This small molecule binds to this protein.
Small molecule (SMILES): O=C1N[C@@H](Cc2c[nH]c3ccccc23)C(=O)N2CCC[C@@H]12

Sequence of chain 1.A:
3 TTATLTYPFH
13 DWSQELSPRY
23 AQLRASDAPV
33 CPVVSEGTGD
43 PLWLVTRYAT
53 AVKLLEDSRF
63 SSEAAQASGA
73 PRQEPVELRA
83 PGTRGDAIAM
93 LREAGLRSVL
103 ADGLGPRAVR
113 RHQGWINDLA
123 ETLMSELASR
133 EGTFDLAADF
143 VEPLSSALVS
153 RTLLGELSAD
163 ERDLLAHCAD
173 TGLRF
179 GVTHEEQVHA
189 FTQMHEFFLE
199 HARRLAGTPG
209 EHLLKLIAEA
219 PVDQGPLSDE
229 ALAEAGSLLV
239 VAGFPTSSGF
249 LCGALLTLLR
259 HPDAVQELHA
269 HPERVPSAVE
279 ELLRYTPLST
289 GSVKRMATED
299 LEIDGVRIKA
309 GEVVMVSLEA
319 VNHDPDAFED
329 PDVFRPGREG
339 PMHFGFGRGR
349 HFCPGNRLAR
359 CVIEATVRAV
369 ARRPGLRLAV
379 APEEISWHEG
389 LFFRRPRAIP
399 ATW

Binding-site contacts:
Ligand atom CAJ contacts residue GLN75 of chain 1.A at 3.7 Å.
Ligand atom O contacts residue SER290 of chain 1.A at 3.7 Å.
Ligand atom O contacts residue LYS292 of chain 1.A at 3.0 Å (salt-bridge).
Ligand atom CZ3 contacts residue QRP1 of chain 1.E at 3.8 Å.
Ligand atom CAT contacts residue PHE390 of chain 1.A at 3.6 Å (hydrophobic).
Ligand atom NE1 contacts residue LEU316 of chain 1.A at 3.5 Å.
Ligand atom CZ2 contacts residue PHE391 of chain 1.A at 3.7 Å (hydrophobic).
Ligand atom CE3 contacts residue PHE391 of chain 1.A at 3.6 Å (hydrophobic).
Ligand atom CG contacts residue VAL291 of chain 1.A at 3.7 Å (hydrophobic).
Ligand atom CD1 contacts residue SER287 of chain 1.A at 3.5 Å.
Ligand atom C contacts residue SER290 of chain 1.A at 3.7 Å.
Ligand atom CD1 contacts residue VAL291 of chain 1.A at 3.6 Å (hydrophobic).
Ligand atom OAA contacts residue PHE390 of chain 1.A at 3.4 Å.
Ligand atom CZ3 contacts residue HEM1 of chain 1.C at 3.6 Å.
Ligand atom OAA contacts residue SER287 of chain 1.A at 2.7 Å (h-bond).
Ligand atom CAH contacts residue GLN75 of chain 1.A at 3.6 Å.
Ligand atom CZ3 contacts residue THR244 of chain 1.A at 3.8 Å.
Ligand atom CAJ contacts residue GLU76 of chain 1.A at 3.7 Å.
Ligand atom CZ2 contacts residue HEM1 of chain 1.C at 3.6 Å.
Ligand atom CH2 contacts residue PHE391 of chain 1.A at 3.6 Å (hydrophobic).
Ligand atom N contacts residue SER287 of chain 1.A at 3.2 Å (h-bond).
Ligand atom CZ3 contacts residue PHE391 of chain 1.A at 3.6 Å (hydrophobic).
Ligand atom CAJ contacts residue LYS292 of chain 1.A at 3.6 Å.
Ligand atom NE1 contacts residue SER287 of chain 1.A at 3.2 Å.
Ligand atom CA contacts residue QRP1 of chain 1.E at 3.8 Å.
Ligand atom CH2 contacts residue THR244 of chain 1.A at 3.6 Å.
Ligand atom O contacts residue QRP1 of chain 1.E at 3.6 Å.
Ligand atom CE2 contacts residue PHE391 of chain 1.A at 3.8 Å (hydrophobic).
Ligand atom CAI contacts residue GLN75 of chain 1.A at 3.7 Å.
Ligand atom CH2 contacts residue HEM1 of chain 1.C at 3.2 Å.
Ligand atom CAH contacts residue GLU76 of chain 1.A at 3.3 Å.
Ligand atom CE3 contacts residue QRP1 of chain 1.E at 3.7 Å.
Ligand atom C contacts residue QRP1 of chain 1.E at 3.5 Å.
Ligand atom OAA contacts residue GLY289 of chain 1.A at 3.8 Å.
Ligand atom CD2 contacts residue PHE391 of chain 1.A at 3.7 Å (hydrophobic).
Ligand atom CAI contacts residue PHE390 of chain 1.A at 3.6 Å (hydrophobic).
Ligand atom NAU contacts residue QRP1 of chain 1.E at 3.8 Å.
Ligand atom CB contacts residue SER290 of chain 1.A at 3.8 Å.
Ligand atom CAN contacts residue SER287 of chain 1.A at 3.3 Å.
Ligand atom CB contacts residue VAL291 of chain 1.A at 3.7 Å (hydrophobic).